Sequence of chain 1.B:
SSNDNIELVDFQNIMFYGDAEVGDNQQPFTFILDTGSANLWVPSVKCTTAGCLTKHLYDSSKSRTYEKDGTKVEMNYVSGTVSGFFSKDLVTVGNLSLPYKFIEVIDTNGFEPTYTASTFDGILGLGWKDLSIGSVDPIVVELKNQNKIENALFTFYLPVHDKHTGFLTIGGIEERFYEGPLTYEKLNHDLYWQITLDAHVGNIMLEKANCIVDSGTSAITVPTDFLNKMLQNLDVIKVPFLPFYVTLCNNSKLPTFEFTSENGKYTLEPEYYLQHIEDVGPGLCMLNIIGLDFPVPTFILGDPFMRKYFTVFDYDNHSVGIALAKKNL

Binding-site contacts:
Ligand atom CD2 contacts residue ILE123 of chain 1.B at 3.6 Å (hydrophobic).
Ligand atom O contacts residue SER79 of chain 1.B at 3.7 Å.
Ligand atom N contacts residue SER79 of chain 1.B at 2.9 Å (h-bond).
Ligand atom OH contacts residue ASP34 of chain 1.B at 3.0 Å (salt-bridge).
Ligand atom OH contacts residue GLY216 of chain 1.B at 3.3 Å (h-bond).
Ligand atom N contacts residue SER218 of chain 1.B at 3.0 Å (h-bond).
Ligand atom CD2 contacts residue VAL78 of chain 1.B at 3.3 Å (hydrophobic).
Ligand atom CM contacts residue TYR192 of chain 1.B at 3.0 Å (hydrophobic).
Ligand atom O contacts residue SER218 of chain 1.B at 3.1 Å (h-bond).
Ligand atom C contacts residue ASN76 of chain 1.B at 3.7 Å.
Ligand atom CD1 contacts residue TYR77 of chain 1.B at 3.4 Å (hydrophobic).
Ligand atom N contacts residue THR217 of chain 1.B at 3.5 Å (h-bond).
Ligand atom CG2 contacts residue THR217 of chain 1.B at 3.7 Å.
Ligand atom O contacts residue SER79 of chain 1.B at 3.0 Å (h-bond).
Ligand atom CG1 contacts residue LEU292 of chain 1.B at 3.6 Å (hydrophobic).
Ligand atom C contacts residue SER79 of chain 1.B at 3.7 Å.
Ligand atom OH contacts residue THR217 of chain 1.B at 3.3 Å (h-bond).
Ligand atom N contacts residue ASN76 of chain 1.B at 2.9 Å (h-bond).
Ligand atom N contacts residue GLY36 of chain 1.B at 2.8 Å (h-bond).
Ligand atom OH contacts residue ASP214 of chain 1.B at 2.9 Å (salt-bridge).
Ligand atom O contacts residue TYR192 of chain 1.B at 2.9 Å (h-bond).
Ligand atom CB contacts residue GLY36 of chain 1.B at 3.5 Å.
Ligand atom O contacts residue VAL78 of chain 1.B at 2.8 Å (h-bond).
Ligand atom CG2 contacts residue ILE290 of chain 1.B at 3.4 Å (hydrophobic).
Ligand atom CA contacts residue GLY36 of chain 1.B at 3.7 Å.
Ligand atom CD2 contacts residue GLY216 of chain 1.B at 3.7 Å.
Ligand atom CA contacts residue SER79 of chain 1.B at 3.7 Å.
Ligand atom CB contacts residue SER37 of chain 1.B at 3.6 Å.
Ligand atom CG1 contacts residue VAL78 of chain 1.B at 3.5 Å (hydrophobic).
Ligand atom CA contacts residue SER218 of chain 1.B at 3.5 Å.
Ligand atom C contacts residue GLY36 of chain 1.B at 3.5 Å.
Ligand atom CG1 contacts residue ILE290 of chain 1.B at 3.7 Å (hydrophobic).
Ligand atom O contacts residue TYR77 of chain 1.B at 3.1 Å.
Ligand atom O contacts residue THR217 of chain 1.B at 3.4 Å.
Ligand atom CM contacts residue GLY36 of chain 1.B at 3.1 Å.
Ligand atom O contacts residue VAL78 of chain 1.B at 3.3 Å (h-bond).
Ligand atom CB contacts residue GLY216 of chain 1.B at 3.1 Å.
Ligand atom CA contacts residue ASN76 of chain 1.B at 3.4 Å.
Ligand atom CB contacts residue ASN76 of chain 1.B at 3.6 Å.
Ligand atom CH contacts residue ASP34 of chain 1.B at 3.0 Å.

This small molecule binds to this protein.
Small molecule (SMILES): CC(C)CC(=O)N[C@H](C(=O)N[C@H](C(=O)N[C@@H](CC(C)C)[C@@H](O)CC(=O)N[C@@H](C)C(=O)N[C@@H](CC(C)C)[C@@H](O)CC(=O)O)C(C)C)C(C)C